Sequence of chain 1.GA:
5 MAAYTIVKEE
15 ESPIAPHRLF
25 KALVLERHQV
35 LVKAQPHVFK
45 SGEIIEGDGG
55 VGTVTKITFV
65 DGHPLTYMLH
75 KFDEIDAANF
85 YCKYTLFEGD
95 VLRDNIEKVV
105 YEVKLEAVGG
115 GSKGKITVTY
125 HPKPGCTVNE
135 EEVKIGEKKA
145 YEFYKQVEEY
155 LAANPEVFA

Binding-site contacts:
Ligand atom O2 contacts residue TYR145 of chain 1.GA at 4.3 Å.
Ligand atom N contacts residue TYR145 of chain 1.GA at 4.3 Å.
Ligand atom C9 contacts residue TYR145 of chain 1.GA at 3.3 Å (hydrophobic).
Ligand atom C3 contacts residue FLC1 of chain 1.SG at 3.2 Å.
Ligand atom C4 contacts residue 2AN1 of chain 1.QG at 3.5 Å.
Ligand atom C6 contacts residue FLC1 of chain 1.SG at 3.6 Å.
Ligand atom O3 contacts residue TYR145 of chain 1.GA at 2.6 Å (h-bond).
Ligand atom C3 contacts residue 2AN1 of chain 1.QG at 3.6 Å.
Ligand atom O3 contacts residue LYS149 of chain 1.GA at 3.9 Å.
Ligand atom O1 contacts residue TYR145 of chain 1.GA at 2.7 Å (h-bond).
Ligand atom C8 contacts residue TYR145 of chain 1.GA at 3.6 Å (hydrophobic).
Ligand atom C4 contacts residue FLC1 of chain 1.SG at 2.6 Å.
Ligand atom C6 contacts residue TYR145 of chain 1.GA at 4.4 Å (hydrophobic).
Ligand atom S contacts residue TYR145 of chain 1.GA at 2.9 Å (h-bond).
Ligand atom C10 contacts residue FLC1 of chain 1.SG at 4.1 Å.
Ligand atom C5 contacts residue FLC1 of chain 1.SG at 3.1 Å.
Ligand atom C15 contacts residue FLC1 of chain 1.SG at 3.9 Å.
Ligand atom C7 contacts residue TYR145 of chain 1.GA at 4.1 Å (hydrophobic).
Ligand atom C1 contacts residue FLC1 of chain 1.SG at 4.3 Å.
Ligand atom C16 contacts residue FLC1 of chain 1.SG at 3.5 Å.
Ligand atom C5 contacts residue TYR145 of chain 1.GA at 4.4 Å (hydrophobic).
Ligand atom C2 contacts residue FLC1 of chain 1.SG at 3.5 Å.
Ligand atom C10 contacts residue TYR145 of chain 1.GA at 4.0 Å (hydrophobic).

A small-molecule ligand and the protein it binds are described below.
Small molecule (SMILES): O=S(=O)(O)c1cccc2cccc(Nc3ccccc3)c12